A small-molecule ligand and the protein it binds are described below.
Small molecule (SMILES): COc1cc(-c2nccc3[nH]c(-c4cccc5c4ccn5C)nc23)cc(OC)c1OC

Binding-site contacts:
Ligand atom O28 contacts residue ILE316 of chain 1.B at 3.2 Å.
Ligand atom C29 contacts residue VAL236 of chain 1.B at 3.2 Å (hydrophobic).
Ligand atom C12 contacts residue LYS350 of chain 1.B at 3.2 Å.
Ligand atom C18 contacts residue LYS350 of chain 1.B at 3.7 Å.
Ligand atom C15 contacts residue THR179 of chain 1.A at 3.5 Å.
Ligand atom C19 contacts residue VAL313 of chain 1.B at 3.1 Å (hydrophobic).
Ligand atom C19 contacts residue ASN348 of chain 1.B at 3.1 Å.
Ligand atom C27 contacts residue ASP249 of chain 1.B at 3.2 Å.
Ligand atom N02 contacts residue ALA248 of chain 1.B at 3.3 Å.
Ligand atom C03 contacts residue LEU246 of chain 1.B at 3.5 Å (hydrophobic).
Ligand atom C15 contacts residue ASN256 of chain 1.B at 3.6 Å.
Ligand atom C04 contacts residue LEU246 of chain 1.B at 3.3 Å (hydrophobic).
Ligand atom C10 contacts residue LYS350 of chain 1.B at 3.5 Å.
Ligand atom C29 contacts residue ILE316 of chain 1.B at 3.5 Å (hydrophobic).
Ligand atom C15 contacts residue ALA180 of chain 1.A at 3.6 Å (hydrophobic).
Ligand atom O28 contacts residue VAL236 of chain 1.B at 3.5 Å (h-bond).
Ligand atom C27 contacts residue LEU240 of chain 1.B at 3.4 Å (hydrophobic).
Ligand atom C29 contacts residue ILE368 of chain 1.B at 3.4 Å (hydrophobic).
Ligand atom N02 contacts residue ASP249 of chain 1.B at 3.6 Å (salt-bridge).
Ligand atom C25 contacts residue ALA248 of chain 1.B at 3.5 Å (hydrophobic).
Ligand atom N16 contacts residue LYS350 of chain 1.B at 3.6 Å.
Ligand atom C05 contacts residue LEU246 of chain 1.B at 3.7 Å (hydrophobic).
Ligand atom N07 contacts residue THR179 of chain 1.A at 3.0 Å (h-bond).
Ligand atom C13 contacts residue LYS350 of chain 1.B at 3.5 Å.
Ligand atom O30 contacts residue ILE316 of chain 1.B at 3.7 Å.
Ligand atom C17 contacts residue MET257 of chain 1.B at 3.5 Å (hydrophobic).
Ligand atom C10 contacts residue ASN256 of chain 1.B at 3.5 Å.
Ligand atom C21 contacts residue LEU246 of chain 1.B at 3.6 Å (hydrophobic).
Ligand atom C01 contacts residue LEU246 of chain 1.B at 3.7 Å (hydrophobic).
Ligand atom C08 contacts residue ASN256 of chain 1.B at 3.6 Å.
Ligand atom C13 contacts residue VAL181 of chain 1.A at 3.2 Å (hydrophobic).
Ligand atom C11 contacts residue ASN256 of chain 1.B at 3.3 Å.
Ligand atom N07 contacts residue ASN256 of chain 1.B at 3.3 Å (h-bond).
Ligand atom N16 contacts residue VAL313 of chain 1.B at 3.5 Å (h-bond).
Ligand atom O26 contacts residue LEU240 of chain 1.B at 3.5 Å.
Ligand atom C11 contacts residue LYS350 of chain 1.B at 3.2 Å.
Ligand atom C18 contacts residue ASN256 of chain 1.B at 3.4 Å.
Ligand atom C15 contacts residue LYS350 of chain 1.B at 3.7 Å.
Ligand atom C17 contacts residue VAL313 of chain 1.B at 3.6 Å (hydrophobic).
Ligand atom C29 contacts residue LEU253 of chain 1.B at 3.6 Å (hydrophobic).

Sequence of chain 1.B:
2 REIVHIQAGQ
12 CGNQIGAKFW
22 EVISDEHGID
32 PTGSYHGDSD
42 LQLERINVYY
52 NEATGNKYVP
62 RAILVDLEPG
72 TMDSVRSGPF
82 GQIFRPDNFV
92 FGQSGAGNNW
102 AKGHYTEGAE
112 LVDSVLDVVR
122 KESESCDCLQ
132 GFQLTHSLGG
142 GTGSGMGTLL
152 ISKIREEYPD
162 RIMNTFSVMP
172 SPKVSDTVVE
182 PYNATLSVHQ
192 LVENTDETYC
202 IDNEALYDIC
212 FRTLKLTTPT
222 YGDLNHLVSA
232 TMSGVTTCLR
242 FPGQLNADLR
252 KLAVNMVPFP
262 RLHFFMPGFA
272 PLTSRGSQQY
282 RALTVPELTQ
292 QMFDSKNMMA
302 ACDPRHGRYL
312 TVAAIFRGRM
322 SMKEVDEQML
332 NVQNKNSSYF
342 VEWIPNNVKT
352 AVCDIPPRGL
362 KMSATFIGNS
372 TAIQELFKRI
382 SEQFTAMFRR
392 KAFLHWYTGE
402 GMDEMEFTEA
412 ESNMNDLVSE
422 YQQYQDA

Sequence of chain 1.A:
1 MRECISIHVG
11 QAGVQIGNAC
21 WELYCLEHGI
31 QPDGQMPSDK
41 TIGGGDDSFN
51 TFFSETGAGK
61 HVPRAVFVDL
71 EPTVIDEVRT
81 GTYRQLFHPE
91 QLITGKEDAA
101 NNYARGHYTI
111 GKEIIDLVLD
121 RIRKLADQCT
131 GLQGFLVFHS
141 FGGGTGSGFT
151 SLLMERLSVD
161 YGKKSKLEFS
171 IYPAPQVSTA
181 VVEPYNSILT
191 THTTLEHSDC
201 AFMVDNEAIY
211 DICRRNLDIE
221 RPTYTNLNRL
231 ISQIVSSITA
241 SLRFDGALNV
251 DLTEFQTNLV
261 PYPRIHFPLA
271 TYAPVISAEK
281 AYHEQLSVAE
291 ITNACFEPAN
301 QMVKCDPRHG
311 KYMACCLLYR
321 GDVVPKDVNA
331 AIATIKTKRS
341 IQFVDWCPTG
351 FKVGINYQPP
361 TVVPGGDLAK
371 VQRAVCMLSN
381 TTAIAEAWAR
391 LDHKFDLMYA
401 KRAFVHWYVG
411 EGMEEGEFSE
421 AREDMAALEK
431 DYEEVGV